Binding-site contacts:
Ligand atom C2 contacts residue MET74 of chain 1.A at 3.6 Å (hydrophobic).
Ligand atom C12 contacts residue ILE124 of chain 1.A at 4.0 Å (hydrophobic).
Ligand atom C13 contacts residue THR54 of chain 1.A at 3.4 Å.
Ligand atom C14 contacts residue ILE124 of chain 1.A at 4.1 Å (hydrophobic).
Ligand atom C12 contacts residue TYR63 of chain 1.A at 3.9 Å (hydrophobic).
Ligand atom O1 contacts residue ALA305 of chain 1.A at 4.1 Å.
Ligand atom C1 contacts residue ALA305 of chain 1.A at 3.9 Å (hydrophobic).
Ligand atom C18 contacts residue ASN117 of chain 1.A at 3.4 Å.
Ligand atom O4 contacts residue ALA304 of chain 1.A at 3.9 Å.
Ligand atom C11 contacts residue TYR126 of chain 1.A at 3.9 Å (hydrophobic).
Ligand atom C13 contacts residue TYR63 of chain 1.A at 3.7 Å (hydrophobic).
Ligand atom C18 contacts residue TYR101 of chain 1.A at 3.7 Å (hydrophobic).
Ligand atom C10 contacts residue ILE124 of chain 1.A at 3.3 Å (hydrophobic).
Ligand atom C10 contacts residue THR54 of chain 1.A at 4.2 Å.
Ligand atom C12 contacts residue SER58 of chain 1.A at 3.8 Å.
Ligand atom C20 contacts residue SER295 of chain 1.B at 3.6 Å.
Ligand atom C12 contacts residue THR54 of chain 1.A at 3.5 Å.
Ligand atom O2 contacts residue TYR101 of chain 1.A at 4.2 Å.
Ligand atom N1 contacts residue THR54 of chain 1.A at 3.5 Å (h-bond).
Ligand atom O3 contacts residue ILE124 of chain 1.A at 3.4 Å.
Ligand atom N2 contacts residue ILE124 of chain 1.A at 3.5 Å.
Ligand atom O2 contacts residue VAL122 of chain 1.A at 3.8 Å.
Ligand atom C10 contacts residue MET74 of chain 1.A at 3.9 Å (hydrophobic).
Ligand atom C9 contacts residue THR54 of chain 1.A at 4.1 Å.
Ligand atom C5 contacts residue TYR63 of chain 1.A at 3.9 Å (hydrophobic).
Ligand atom C5 contacts residue THR54 of chain 1.A at 3.9 Å.
Ligand atom C4 contacts residue THR54 of chain 1.A at 3.3 Å.
Ligand atom C11 contacts residue SER58 of chain 1.A at 4.1 Å.
Ligand atom C1 contacts residue ALA100 of chain 1.A at 4.1 Å (hydrophobic).
Ligand atom O2 contacts residue ILE124 of chain 1.A at 4.1 Å.
Ligand atom C18 contacts residue ALA305 of chain 1.A at 3.8 Å (hydrophobic).
Ligand atom C9 contacts residue MET74 of chain 1.A at 4.1 Å (hydrophobic).
Ligand atom C8 contacts residue ILE124 of chain 1.A at 4.0 Å (hydrophobic).
Ligand atom C9 contacts residue ILE124 of chain 1.A at 3.5 Å (hydrophobic).
Ligand atom C16 contacts residue ALA100 of chain 1.A at 4.0 Å (hydrophobic).
Ligand atom C11 contacts residue THR54 of chain 1.A at 3.9 Å.
Ligand atom C16 contacts residue ILE124 of chain 1.A at 4.2 Å (hydrophobic).
Ligand atom C17 contacts residue TYR101 of chain 1.A at 3.9 Å (hydrophobic).
Ligand atom C14 contacts residue THR54 of chain 1.A at 3.7 Å.
Ligand atom C11 contacts residue ILE124 of chain 1.A at 3.5 Å (hydrophobic).

Sequence of chain 1.B:
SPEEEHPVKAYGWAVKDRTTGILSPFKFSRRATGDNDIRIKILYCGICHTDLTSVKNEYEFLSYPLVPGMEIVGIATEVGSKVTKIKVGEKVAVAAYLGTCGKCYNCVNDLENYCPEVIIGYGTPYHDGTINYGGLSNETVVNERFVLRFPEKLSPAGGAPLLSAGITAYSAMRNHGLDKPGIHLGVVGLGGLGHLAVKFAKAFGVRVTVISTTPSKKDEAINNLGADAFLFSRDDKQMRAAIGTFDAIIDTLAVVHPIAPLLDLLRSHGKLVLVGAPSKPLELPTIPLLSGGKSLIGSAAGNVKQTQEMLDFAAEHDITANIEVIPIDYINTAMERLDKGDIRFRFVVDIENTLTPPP

Sequence of chain 1.A:
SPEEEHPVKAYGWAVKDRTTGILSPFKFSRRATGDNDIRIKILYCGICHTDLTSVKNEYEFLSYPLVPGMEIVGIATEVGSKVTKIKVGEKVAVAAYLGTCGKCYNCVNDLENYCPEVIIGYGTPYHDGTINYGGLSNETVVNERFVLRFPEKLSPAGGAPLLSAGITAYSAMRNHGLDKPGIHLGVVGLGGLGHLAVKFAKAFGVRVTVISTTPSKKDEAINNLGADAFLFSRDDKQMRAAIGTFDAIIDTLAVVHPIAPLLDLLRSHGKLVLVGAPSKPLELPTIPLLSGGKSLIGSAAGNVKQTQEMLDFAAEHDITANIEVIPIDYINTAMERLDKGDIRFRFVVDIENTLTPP

The protein below binds the small molecule below.
Small molecule (SMILES): CC=C1C[N@@H+]2CCc3c([nH]c4ccccc34)[C@@](COC(C)=O)(C(=O)OC)[C@H]1CC2